Binding-site contacts:
Ligand atom C3 contacts residue ASN189 of chain 1.B at 2.3 Å.
Ligand atom O contacts residue ASN189 of chain 1.B at 3.5 Å.
Ligand atom O7 contacts residue LYS250 of chain 1.B at 2.1 Å (salt-bridge).
Ligand atom O14 contacts residue ALA192 of chain 1.B at 1.8 Å.
Ligand atom O4 contacts residue LYS250 of chain 1.B at 2.5 Å.
Ligand atom O2 contacts residue PHE238 of chain 1.B at 3.4 Å (h-bond).
Ligand atom C6 contacts residue LYS250 of chain 1.B at 3.1 Å.
Ligand atom O1 contacts residue ARG195 of chain 1.B at 3.3 Å.
Ligand atom O11 contacts residue LYS225 of chain 1.B at 2.1 Å (salt-bridge).
Ligand atom C contacts residue ARG195 of chain 1.B at 2.5 Å.
Ligand atom O9 contacts residue LYS223 of chain 1.A at 2.8 Å.
Ligand atom C8 contacts residue LYS250 of chain 1.B at 2.7 Å.
Ligand atom O12 contacts residue ASN189 of chain 1.B at 3.0 Å.
Ligand atom C4 contacts residue ASN189 of chain 1.B at 2.1 Å.
Ligand atom O14 contacts residue ASN189 of chain 1.B at 2.7 Å (h-bond).
Ligand atom C1 contacts residue ASN189 of chain 1.B at 2.4 Å.
Ligand atom C9 contacts residue LYS225 of chain 1.B at 2.2 Å.
Ligand atom O2 contacts residue ASN240 of chain 1.B at 2.9 Å (h-bond).
Ligand atom C5 contacts residue ASN189 of chain 1.B at 3.2 Å.
Ligand atom O13 contacts residue ALA192 of chain 1.B at 2.9 Å.
Ligand atom O13 contacts residue ASN189 of chain 1.B at 3.3 Å (h-bond).
Ligand atom O contacts residue ARG195 of chain 1.B at 1.8 Å (salt-bridge).
Ligand atom O2 contacts residue GLU239 of chain 1.B at 3.0 Å.
Ligand atom C2 contacts residue ALA192 of chain 1.B at 3.0 Å (hydrophobic).
Ligand atom O13 contacts residue ASN240 of chain 1.B at 2.2 Å.
Ligand atom C7 contacts residue LYS250 of chain 1.B at 3.1 Å.
Ligand atom O1 contacts residue ASN240 of chain 1.B at 3.4 Å.
Ligand atom C1 contacts residue ARG195 of chain 1.B at 2.6 Å.
Ligand atom O6 contacts residue LYS250 of chain 1.B at 2.8 Å.
Ligand atom O11 contacts residue LYS250 of chain 1.B at 1.8 Å (salt-bridge).
Ligand atom P contacts residue ARG195 of chain 1.B at 3.0 Å.
Ligand atom O10 contacts residue LYS225 of chain 1.B at 2.0 Å (salt-bridge).
Ligand atom O3 contacts residue PHE238 of chain 1.B at 3.4 Å (h-bond).
Ligand atom C8 contacts residue LYS225 of chain 1.B at 2.5 Å.
Ligand atom C2 contacts residue ASN189 of chain 1.B at 2.3 Å.
Ligand atom O14 contacts residue ARG195 of chain 1.B at 3.4 Å.
Ligand atom C contacts residue ASN189 of chain 1.B at 2.4 Å.
Ligand atom P1 contacts residue LYS250 of chain 1.B at 2.8 Å.
Ligand atom C5 contacts residue ARG195 of chain 1.B at 3.0 Å.
Ligand atom O3 contacts residue ARG195 of chain 1.B at 1.6 Å.

Sequence of chain 1.B:
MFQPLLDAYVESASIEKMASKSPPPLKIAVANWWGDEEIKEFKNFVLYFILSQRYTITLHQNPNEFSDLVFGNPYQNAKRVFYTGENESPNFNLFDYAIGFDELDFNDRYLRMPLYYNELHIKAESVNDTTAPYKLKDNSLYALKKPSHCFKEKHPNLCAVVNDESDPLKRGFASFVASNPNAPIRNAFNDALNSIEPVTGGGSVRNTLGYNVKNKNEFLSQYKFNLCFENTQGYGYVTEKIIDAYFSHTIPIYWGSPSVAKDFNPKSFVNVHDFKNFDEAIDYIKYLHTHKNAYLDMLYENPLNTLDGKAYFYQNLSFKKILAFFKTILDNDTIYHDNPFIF

Sequence of chain 1.A:
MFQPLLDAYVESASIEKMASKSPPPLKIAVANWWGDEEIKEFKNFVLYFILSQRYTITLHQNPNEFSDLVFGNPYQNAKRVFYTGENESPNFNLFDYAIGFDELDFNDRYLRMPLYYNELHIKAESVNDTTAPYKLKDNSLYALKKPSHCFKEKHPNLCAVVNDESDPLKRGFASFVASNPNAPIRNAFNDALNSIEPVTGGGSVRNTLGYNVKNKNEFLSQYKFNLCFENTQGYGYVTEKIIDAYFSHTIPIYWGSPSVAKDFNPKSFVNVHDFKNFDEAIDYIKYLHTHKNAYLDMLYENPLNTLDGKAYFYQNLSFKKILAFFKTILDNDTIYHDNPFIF

This protein binds this small molecule.
Small molecule (SMILES): C[C@H]1O[C@@H](OP(=O)(O)OP(=O)(O)OC[C@@H]2O[C@@H](n3cnc4c(=O)[nH]c(N)nc43)[C@@H](O)[C@H]2O)[C@@H](O)[C@@H](O)[C@H]1O